Sequence of chain 1.D:
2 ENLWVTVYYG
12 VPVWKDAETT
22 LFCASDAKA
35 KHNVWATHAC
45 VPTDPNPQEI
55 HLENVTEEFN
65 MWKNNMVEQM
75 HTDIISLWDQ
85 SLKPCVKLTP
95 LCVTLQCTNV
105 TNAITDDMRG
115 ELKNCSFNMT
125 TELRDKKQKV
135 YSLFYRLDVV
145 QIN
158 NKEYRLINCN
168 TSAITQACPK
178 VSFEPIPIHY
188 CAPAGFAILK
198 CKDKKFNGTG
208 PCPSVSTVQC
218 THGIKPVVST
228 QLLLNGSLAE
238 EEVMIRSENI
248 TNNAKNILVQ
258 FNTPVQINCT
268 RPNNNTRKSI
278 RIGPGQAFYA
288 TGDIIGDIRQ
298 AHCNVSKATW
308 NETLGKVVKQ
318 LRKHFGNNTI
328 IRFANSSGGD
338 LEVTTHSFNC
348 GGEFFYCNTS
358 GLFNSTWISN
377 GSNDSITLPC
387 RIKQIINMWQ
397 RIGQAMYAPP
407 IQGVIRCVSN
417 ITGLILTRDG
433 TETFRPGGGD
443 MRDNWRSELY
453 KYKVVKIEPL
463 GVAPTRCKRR

Sequence of chain 1.B:
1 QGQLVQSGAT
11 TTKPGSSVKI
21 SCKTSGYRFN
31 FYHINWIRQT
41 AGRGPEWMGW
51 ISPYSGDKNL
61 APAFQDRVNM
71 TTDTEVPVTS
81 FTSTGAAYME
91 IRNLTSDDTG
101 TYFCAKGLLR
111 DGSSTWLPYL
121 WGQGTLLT

Binding-site contacts:
Ligand atom C2 contacts residue ASN58 of chain 1.D at 2.5 Å.
Ligand atom C1 contacts residue ASN58 of chain 1.D at 1.4 Å.
Ligand atom C5 contacts residue ARG110 of chain 1.B at 3.2 Å.
Ligand atom N2 contacts residue ASN58 of chain 1.D at 3.0 Å (h-bond).
Ligand atom C5 contacts residue ASP57 of chain 1.B at 3.4 Å.
Ligand atom O7 contacts residue SER52 of chain 1.B at 3.5 Å (h-bond).
Ligand atom O4 contacts residue ASP57 of chain 1.B at 2.7 Å (salt-bridge).
Ligand atom C7 contacts residue HIS33 of chain 1.B at 3.5 Å.
Ligand atom O7 contacts residue ASN58 of chain 1.D at 2.7 Å (h-bond).
Ligand atom C6 contacts residue ASP57 of chain 1.B at 3.4 Å.
Ligand atom C6 contacts residue ASP111 of chain 1.B at 3.5 Å.
Ligand atom O2 contacts residue GLY112 of chain 1.B at 2.8 Å (h-bond).
Ligand atom O4 contacts residue HIS96 of chain 1.C at 3.2 Å (h-bond).
Ligand atom O6 contacts residue PHE31 of chain 1.B at 3.0 Å (h-bond).
Ligand atom O3 contacts residue SER113 of chain 1.B at 3.3 Å (h-bond).
Ligand atom C7 contacts residue SER17 of chain 1.A at 3.3 Å.
Ligand atom C4 contacts residue ASP57 of chain 1.B at 3.5 Å.
Ligand atom O7 contacts residue HIS33 of chain 1.B at 3.6 Å.
Ligand atom C4 contacts residue GLY112 of chain 1.B at 3.4 Å.
Ligand atom O6 contacts residue ARG110 of chain 1.B at 3.1 Å (salt-bridge).
Ligand atom C6 contacts residue TRP50 of chain 1.B at 3.4 Å (hydrophobic).
Ligand atom C5 contacts residue GLY112 of chain 1.B at 3.3 Å.
Ligand atom O5 contacts residue ASN97 of chain 1.C at 3.4 Å.
Ligand atom O3 contacts residue GLY112 of chain 1.B at 3.3 Å (h-bond).
Ligand atom C3 contacts residue GLY112 of chain 1.B at 3.3 Å.
Ligand atom C6 contacts residue ASN30 of chain 1.B at 3.6 Å.
Ligand atom O7 contacts residue SER17 of chain 1.A at 2.7 Å (h-bond).
Ligand atom C8 contacts residue PHE31 of chain 1.B at 3.3 Å (hydrophobic).
Ligand atom O2 contacts residue THR115 of chain 1.B at 2.5 Å (h-bond).
Ligand atom C6 contacts residue PHE31 of chain 1.B at 3.6 Å (hydrophobic).
Ligand atom O5 contacts residue ASN58 of chain 1.D at 2.3 Å (h-bond).
Ligand atom O5 contacts residue ARG110 of chain 1.B at 3.2 Å (salt-bridge).
Ligand atom O6 contacts residue SER55 of chain 1.B at 3.4 Å (h-bond).
Ligand atom O6 contacts residue ASN59 of chain 1.B at 3.6 Å (h-bond).
Ligand atom C7 contacts residue ASN58 of chain 1.D at 3.1 Å.
Ligand atom O6 contacts residue ASP111 of chain 1.B at 2.5 Å (salt-bridge).
Ligand atom C8 contacts residue SER17 of chain 1.A at 3.5 Å.
Ligand atom C6 contacts residue ASP111 of chain 1.B at 3.2 Å.
Ligand atom O3 contacts residue HIS33 of chain 1.B at 3.1 Å (h-bond).
Ligand atom O4 contacts residue GLY112 of chain 1.B at 3.2 Å (h-bond).

Sequence of chain 1.C:
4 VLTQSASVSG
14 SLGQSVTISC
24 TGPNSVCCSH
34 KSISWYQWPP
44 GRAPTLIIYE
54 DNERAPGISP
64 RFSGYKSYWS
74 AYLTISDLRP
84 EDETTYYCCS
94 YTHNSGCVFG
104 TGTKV

Sequence of chain 1.A:
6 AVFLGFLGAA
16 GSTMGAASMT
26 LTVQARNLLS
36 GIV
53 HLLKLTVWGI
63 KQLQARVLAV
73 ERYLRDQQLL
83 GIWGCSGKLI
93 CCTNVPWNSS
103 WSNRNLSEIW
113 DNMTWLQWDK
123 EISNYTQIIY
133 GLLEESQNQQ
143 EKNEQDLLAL

The small molecule below binds the protein below.
Small molecule (SMILES): CC(=O)N[C@H]1[C@H](O[C@H]2[C@H](O)[C@@H](NC(C)=O)CO[C@@H]2CO)O[C@H](CO)[C@@H](O[C@@H]2O[C@H](CO[C@H]3O[C@H](CO)[C@@H](O)[C@H](O[C@H]4O[C@H](CO)[C@@H](O)[C@H](O)[C@@H]4O)[C@@H]3O)[C@@H](O)[C@H](O[C@H]3O[C@H](CO)[C@@H](O)[C@H](O)[C@@H]3O)[C@@H]2O)[C@@H]1O